The protein below binds the small molecule below.
Small molecule (SMILES): CC(=O)N[C@H]1[C@H](O[C@H]2[C@H](O)[C@@H](NC(C)=O)CO[C@@H]2CO)O[C@H](CO)[C@@H](O[C@@H]2O[C@H](CO[C@H]3O[C@H](CO[C@H]4O[C@H](CO)[C@@H](O)[C@H](O)[C@@H]4O)[C@@H](O)[C@H](O[C@H]4O[C@H](CO)[C@@H](O)[C@H](O)[C@@H]4O)[C@@H]3O)[C@@H](O)[C@H](O[C@H]3O[C@H](CO)[C@@H](O)[C@H](O)[C@@H]3O[C@H]3O[C@H](CO)[C@@H](O)[C@H](O)[C@@H]3O[C@H]3O[C@H](CO)[C@@H](O)[C@H](O)[C@@H]3O)[C@@H]2O)[C@@H]1O

Sequence of chain 3.A:
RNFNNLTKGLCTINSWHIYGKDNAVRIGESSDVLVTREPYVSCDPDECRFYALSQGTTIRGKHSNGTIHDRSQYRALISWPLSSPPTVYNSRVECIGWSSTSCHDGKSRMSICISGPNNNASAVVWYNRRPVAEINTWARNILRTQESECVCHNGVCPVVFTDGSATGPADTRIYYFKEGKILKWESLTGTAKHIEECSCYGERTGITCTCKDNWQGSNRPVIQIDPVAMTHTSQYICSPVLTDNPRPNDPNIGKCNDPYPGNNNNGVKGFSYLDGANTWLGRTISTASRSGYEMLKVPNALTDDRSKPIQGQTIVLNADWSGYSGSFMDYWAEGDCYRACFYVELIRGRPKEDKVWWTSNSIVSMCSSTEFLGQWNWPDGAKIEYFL

Sequence of chain 2.A:
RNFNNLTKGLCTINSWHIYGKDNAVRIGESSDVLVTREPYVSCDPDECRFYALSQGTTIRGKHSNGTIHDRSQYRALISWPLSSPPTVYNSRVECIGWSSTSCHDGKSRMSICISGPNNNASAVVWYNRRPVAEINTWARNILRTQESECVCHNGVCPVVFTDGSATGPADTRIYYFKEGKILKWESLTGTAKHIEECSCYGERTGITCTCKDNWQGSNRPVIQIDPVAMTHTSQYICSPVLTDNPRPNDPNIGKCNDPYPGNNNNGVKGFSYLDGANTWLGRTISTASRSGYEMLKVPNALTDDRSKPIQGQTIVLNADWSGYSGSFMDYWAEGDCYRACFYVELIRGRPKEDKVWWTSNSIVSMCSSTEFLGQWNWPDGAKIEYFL

Binding-site contacts:
Ligand atom O7 contacts residue ASN120 of chain 3.A at 3.6 Å.
Ligand atom C6 contacts residue ILE310 of chain 2.A at 3.5 Å (hydrophobic).
Ligand atom C6 contacts residue GLN311 of chain 2.A at 3.6 Å.
Ligand atom N2 contacts residue ASN120 of chain 3.A at 2.9 Å (h-bond).
Ligand atom C3 contacts residue GLY312 of chain 2.A at 3.2 Å.
Ligand atom O2 contacts residue ASN249 of chain 2.A at 3.4 Å (h-bond).
Ligand atom O3 contacts residue ARG283 of chain 2.A at 3.0 Å (salt-bridge).
Ligand atom O5 contacts residue ASP250 of chain 2.A at 3.6 Å.
Ligand atom O5 contacts residue GLY374 of chain 2.A at 3.3 Å.
Ligand atom O6 contacts residue ASP250 of chain 2.A at 2.6 Å (salt-bridge).
Ligand atom C5 contacts residue ASN120 of chain 3.A at 3.7 Å.
Ligand atom O6 contacts residue ILE285 of chain 2.A at 2.6 Å (h-bond).
Ligand atom C6 contacts residue LEU373 of chain 2.A at 3.3 Å (hydrophobic).
Ligand atom O4 contacts residue ARG247 of chain 2.A at 3.1 Å (salt-bridge).
Ligand atom O6 contacts residue ILE310 of chain 2.A at 3.2 Å (h-bond).
Ligand atom C6 contacts residue ASP250 of chain 2.A at 3.6 Å.
Ligand atom O5 contacts residue GLN375 of chain 2.A at 3.3 Å (h-bond).
Ligand atom O2 contacts residue LEU296 of chain 2.A at 3.5 Å.
Ligand atom O2 contacts residue GLY312 of chain 2.A at 3.2 Å.
Ligand atom C5 contacts residue ARG283 of chain 2.A at 3.7 Å.
Ligand atom O4 contacts residue GLU294 of chain 2.A at 2.7 Å (salt-bridge).
Ligand atom O3 contacts residue GLY312 of chain 2.A at 3.0 Å (h-bond).
Ligand atom C3 contacts residue GLU294 of chain 2.A at 3.4 Å.
Ligand atom O5 contacts residue ASN120 of chain 3.A at 2.4 Å (h-bond).
Ligand atom O6 contacts residue GLN375 of chain 2.A at 3.3 Å.
Ligand atom C4 contacts residue GLU294 of chain 2.A at 3.5 Å.
Ligand atom C5 contacts residue ILE310 of chain 2.A at 3.6 Å (hydrophobic).
Ligand atom C7 contacts residue ASN120 of chain 3.A at 3.5 Å.
Ligand atom O3 contacts residue ASP250 of chain 2.A at 3.1 Å (salt-bridge).
Ligand atom C8 contacts residue ASN119 of chain 3.A at 3.7 Å.
Ligand atom C6 contacts residue ILE285 of chain 2.A at 3.4 Å (hydrophobic).
Ligand atom C2 contacts residue ASN120 of chain 3.A at 2.4 Å.
Ligand atom C1 contacts residue ASN120 of chain 3.A at 1.4 Å.
Ligand atom O4 contacts residue THR287 of chain 2.A at 3.4 Å.
Ligand atom O3 contacts residue GLU294 of chain 2.A at 2.6 Å (salt-bridge).
Ligand atom O3 contacts residue ASN249 of chain 2.A at 2.8 Å (h-bond).
Ligand atom O3 contacts residue GLN311 of chain 2.A at 3.3 Å.
Ligand atom C6 contacts residue PRO309 of chain 2.A at 3.6 Å (hydrophobic).
Ligand atom O5 contacts residue ARG283 of chain 2.A at 3.2 Å (salt-bridge).
Ligand atom O4 contacts residue ARG283 of chain 2.A at 3.6 Å (salt-bridge).